This protein binds this small molecule.
Small molecule (SMILES): NS(=O)(=O)c1ccc(C(=O)NCc2c(F)cc(F)cc2F)cc1

Sequence of chain 1.A:
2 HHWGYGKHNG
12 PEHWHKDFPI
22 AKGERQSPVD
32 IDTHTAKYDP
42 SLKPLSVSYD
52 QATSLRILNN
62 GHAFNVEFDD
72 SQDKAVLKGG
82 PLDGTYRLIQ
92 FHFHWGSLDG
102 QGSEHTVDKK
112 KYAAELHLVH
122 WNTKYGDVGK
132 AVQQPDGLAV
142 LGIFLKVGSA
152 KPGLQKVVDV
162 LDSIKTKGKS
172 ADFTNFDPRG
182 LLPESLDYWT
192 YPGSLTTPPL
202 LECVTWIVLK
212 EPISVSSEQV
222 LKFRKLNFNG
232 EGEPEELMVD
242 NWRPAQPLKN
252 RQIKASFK

Binding-site contacts:
Ligand atom O13 contacts residue HIS93 of chain 1.A at 3.5 Å.
Ligand atom C19 contacts residue VAL133 of chain 1.A at 3.3 Å (hydrophobic).
Ligand atom S11 contacts residue THR197 of chain 1.A at 3.6 Å.
Ligand atom C01 contacts residue LEU196 of chain 1.A at 3.9 Å (hydrophobic).
Ligand atom F22 contacts residue VAL133 of chain 1.A at 3.5 Å.
Ligand atom C18 contacts residue VAL133 of chain 1.A at 3.7 Å (hydrophobic).
Ligand atom O13 contacts residue HIS118 of chain 1.A at 3.0 Å (h-bond).
Ligand atom NP2 contacts residue HIS118 of chain 1.A at 3.0 Å (h-bond).
Ligand atom C01 contacts residue THR198 of chain 1.A at 3.3 Å.
Ligand atom F21 contacts residue LEU196 of chain 1.A at 3.5 Å.
Ligand atom F22 contacts residue GLY130 of chain 1.A at 3.4 Å.
Ligand atom C04 contacts residue ZN1 of chain 1.B at 3.9 Å.
Ligand atom O14 contacts residue THR197 of chain 1.A at 2.9 Å (h-bond).
Ligand atom NP2 contacts residue GLU105 of chain 1.A at 3.9 Å.
Ligand atom NP2 contacts residue HIS93 of chain 1.A at 3.2 Å (h-bond).
Ligand atom O13 contacts residue TRP207 of chain 1.A at 3.9 Å.
Ligand atom C04 contacts residue VAL120 of chain 1.A at 3.6 Å (hydrophobic).
Ligand atom O13 contacts residue ZN1 of chain 1.B at 2.3 Å.
Ligand atom O14 contacts residue TRP207 of chain 1.A at 3.8 Å.
Ligand atom S11 contacts residue HIS118 of chain 1.A at 3.4 Å (h-bond).
Ligand atom NP2 contacts residue THR197 of chain 1.A at 2.8 Å (h-bond).
Ligand atom C04 contacts residue HIS93 of chain 1.A at 3.6 Å.
Ligand atom F22 contacts residue VAL129 of chain 1.A at 3.5 Å.
Ligand atom NP2 contacts residue HIS95 of chain 1.A at 2.8 Å (h-bond).
Ligand atom C05 contacts residue VAL120 of chain 1.A at 3.9 Å (hydrophobic).
Ligand atom C05 contacts residue LEU196 of chain 1.A at 4.0 Å (hydrophobic).
Ligand atom F21 contacts residue PRO200 of chain 1.A at 3.2 Å.
Ligand atom C03 contacts residue HIS93 of chain 1.A at 3.8 Å.
Ligand atom S11 contacts residue HIS93 of chain 1.A at 3.7 Å.
Ligand atom O14 contacts residue ZN1 of chain 1.B at 3.7 Å.
Ligand atom C03 contacts residue LEU196 of chain 1.A at 3.8 Å (hydrophobic).
Ligand atom C03 contacts residue ZN1 of chain 1.B at 3.2 Å.
Ligand atom O13 contacts residue VAL141 of chain 1.A at 3.9 Å.
Ligand atom C02 contacts residue THR198 of chain 1.A at 3.0 Å.
Ligand atom O14 contacts residue LEU196 of chain 1.A at 3.3 Å.
Ligand atom F21 contacts residue LEU202 of chain 1.A at 3.5 Å.
Ligand atom NP2 contacts residue ZN1 of chain 1.B at 1.8 Å.
Ligand atom C02 contacts residue LEU196 of chain 1.A at 3.8 Å (hydrophobic).
Ligand atom C04 contacts residue LEU196 of chain 1.A at 3.9 Å (hydrophobic).
Ligand atom S11 contacts residue ZN1 of chain 1.B at 2.3 Å.